Binding-site contacts:
Ligand atom C2 contacts residue ASN391 of chain 1.C at 2.5 Å.
Ligand atom C3 contacts residue ASN391 of chain 1.C at 3.7 Å.
Ligand atom N2 contacts residue NAG1 of chain 1.P at 3.1 Å (h-bond).
Ligand atom C7 contacts residue ASN391 of chain 1.C at 3.7 Å.
Ligand atom N2 contacts residue ASN391 of chain 1.C at 3.3 Å (h-bond).
Ligand atom C6 contacts residue PHE389 of chain 1.C at 3.7 Å (hydrophobic).
Ligand atom O6 contacts residue PHE389 of chain 1.C at 3.9 Å.
Ligand atom O7 contacts residue ASN391 of chain 1.C at 3.4 Å (h-bond).
Ligand atom C7 contacts residue NAG1 of chain 1.P at 3.5 Å.
Ligand atom C2 contacts residue NAG1 of chain 1.P at 4.1 Å.
Ligand atom O5 contacts residue ASN391 of chain 1.C at 2.4 Å (h-bond).
Ligand atom C1 contacts residue ASN391 of chain 1.C at 1.4 Å.
Ligand atom O3 contacts residue ASN391 of chain 1.C at 4.0 Å.
Ligand atom C5 contacts residue ASN391 of chain 1.C at 3.6 Å.
Ligand atom C1 contacts residue NAG1 of chain 1.P at 4.1 Å.
Ligand atom O5 contacts residue LEU380 of chain 1.C at 4.4 Å.
Ligand atom C4 contacts residue ASN391 of chain 1.C at 4.2 Å.
Ligand atom C8 contacts residue NAG1 of chain 1.P at 3.2 Å.
Ligand atom O4 contacts residue NAG1 of chain 1.P at 3.6 Å (h-bond).

The small molecule below binds the protein below.
Small molecule (SMILES): CC(=O)N[C@@H]1[C@@H](O)[C@H](O)[C@@H](CO)O[C@H]1O

Sequence of chain 1.C:
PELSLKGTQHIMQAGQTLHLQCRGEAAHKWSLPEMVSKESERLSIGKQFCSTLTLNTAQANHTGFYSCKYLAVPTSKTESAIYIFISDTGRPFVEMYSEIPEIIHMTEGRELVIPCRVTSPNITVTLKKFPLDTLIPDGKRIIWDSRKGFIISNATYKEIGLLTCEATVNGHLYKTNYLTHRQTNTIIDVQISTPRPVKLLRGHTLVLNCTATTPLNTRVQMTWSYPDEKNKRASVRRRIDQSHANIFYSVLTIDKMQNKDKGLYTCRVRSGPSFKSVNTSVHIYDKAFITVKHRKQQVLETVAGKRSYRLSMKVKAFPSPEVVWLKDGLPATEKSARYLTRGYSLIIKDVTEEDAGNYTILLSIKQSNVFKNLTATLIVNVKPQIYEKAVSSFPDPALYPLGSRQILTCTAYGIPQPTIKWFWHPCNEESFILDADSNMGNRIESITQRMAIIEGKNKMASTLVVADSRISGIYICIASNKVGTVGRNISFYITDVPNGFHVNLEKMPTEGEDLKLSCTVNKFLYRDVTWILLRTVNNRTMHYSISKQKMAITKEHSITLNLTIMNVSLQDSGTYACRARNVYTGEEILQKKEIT